Binding-site contacts:
Ligand atom C8 contacts residue LEU92 of chain 1.B at 3.9 Å (hydrophobic).
Ligand atom O5 contacts residue SER86 of chain 1.B at 3.8 Å.
Ligand atom C6 contacts residue ASP88 of chain 1.B at 4.1 Å.
Ligand atom O5 contacts residue GLY84 of chain 1.B at 4.5 Å.
Ligand atom C2 contacts residue ASN89 of chain 1.B at 2.5 Å.
Ligand atom C7 contacts residue PRO83 of chain 1.B at 4.5 Å (hydrophobic).
Ligand atom O7 contacts residue ASN89 of chain 1.B at 3.9 Å.
Ligand atom O5 contacts residue SER86 of chain 1.B at 3.6 Å.
Ligand atom C3 contacts residue GLY84 of chain 1.B at 3.7 Å.
Ligand atom C5 contacts residue ASN89 of chain 1.B at 4.3 Å.
Ligand atom C2 contacts residue GLY84 of chain 1.B at 4.0 Å.
Ligand atom N2 contacts residue ASN89 of chain 1.B at 2.9 Å (h-bond).
Ligand atom C1 contacts residue SER86 of chain 1.B at 4.1 Å.
Ligand atom O5 contacts residue ASN89 of chain 1.B at 2.4 Å (h-bond).
Ligand atom C7 contacts residue ASN89 of chain 1.B at 3.6 Å.
Ligand atom C5 contacts residue PHE85 of chain 1.B at 4.3 Å (hydrophobic).
Ligand atom O7 contacts residue GLY84 of chain 1.B at 3.0 Å (h-bond).
Ligand atom C6 contacts residue PHE85 of chain 1.B at 4.1 Å (hydrophobic).
Ligand atom C1 contacts residue ASN89 of chain 1.B at 1.4 Å.
Ligand atom O7 contacts residue PRO83 of chain 1.B at 3.6 Å.
Ligand atom C6 contacts residue SER86 of chain 1.B at 3.7 Å.
Ligand atom C7 contacts residue GLY84 of chain 1.B at 3.7 Å.
Ligand atom C5 contacts residue ASN89 of chain 1.B at 3.7 Å.
Ligand atom C4 contacts residue GLY84 of chain 1.B at 4.3 Å.
Ligand atom C8 contacts residue GLY84 of chain 1.B at 4.1 Å.
Ligand atom C5 contacts residue GLY84 of chain 1.B at 4.0 Å.
Ligand atom C8 contacts residue PHE85 of chain 1.B at 4.0 Å (hydrophobic).
Ligand atom N2 contacts residue GLY84 of chain 1.B at 4.0 Å.
Ligand atom O4 contacts residue GLY84 of chain 1.B at 4.1 Å.
Ligand atom C1 contacts residue GLY84 of chain 1.B at 3.9 Å.
Ligand atom C4 contacts residue ASN89 of chain 1.B at 4.2 Å.
Ligand atom O7 contacts residue ALA82 of chain 1.B at 4.5 Å.
Ligand atom C6 contacts residue ASN89 of chain 1.B at 4.3 Å.
Ligand atom C3 contacts residue ASN89 of chain 1.B at 3.8 Å.
Ligand atom C6 contacts residue SER86 of chain 1.B at 4.5 Å.
Ligand atom C5 contacts residue SER86 of chain 1.B at 3.9 Å.
Ligand atom C8 contacts residue ALA82 of chain 1.B at 3.8 Å (hydrophobic).

The small molecule below binds the protein below.
Small molecule (SMILES): CC(=O)N[C@H]1[C@H](O[C@H]2[C@H](O)[C@@H](NC(C)=O)CO[C@@H]2CO[C@@H]2O[C@@H](C)[C@@H](O)[C@@H](O)[C@@H]2O)O[C@H](CO)[C@@H](O[C@@H]2O[C@H](CO)[C@@H](O)[C@H](O)[C@@H]2O)[C@@H]1O

Sequence of chain 1.B:
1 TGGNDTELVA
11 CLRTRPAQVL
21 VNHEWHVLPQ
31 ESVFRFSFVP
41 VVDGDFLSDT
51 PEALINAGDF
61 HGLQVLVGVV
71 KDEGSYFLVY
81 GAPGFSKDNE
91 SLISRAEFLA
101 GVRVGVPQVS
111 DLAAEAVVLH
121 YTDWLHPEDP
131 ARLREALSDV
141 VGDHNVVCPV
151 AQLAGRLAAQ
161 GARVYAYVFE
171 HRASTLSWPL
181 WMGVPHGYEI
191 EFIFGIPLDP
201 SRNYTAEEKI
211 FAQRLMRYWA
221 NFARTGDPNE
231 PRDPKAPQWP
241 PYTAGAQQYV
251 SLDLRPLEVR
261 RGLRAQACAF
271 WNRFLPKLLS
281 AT